Binding-site contacts:
Ligand atom C5 contacts residue VAL241 of chain 1.A at 3.6 Å (hydrophobic).
Ligand atom O3 contacts residue TRP149 of chain 1.A at 3.9 Å.
Ligand atom O3 contacts residue VAL241 of chain 1.A at 3.7 Å.
Ligand atom O5 contacts residue HIS239 of chain 1.A at 3.2 Å (h-bond).
Ligand atom C3 contacts residue TRP149 of chain 1.A at 3.8 Å (hydrophobic).
Ligand atom C5 contacts residue SER157 of chain 1.A at 3.4 Å.
Ligand atom O1 contacts residue HIS239 of chain 1.A at 3.5 Å (h-bond).
Ligand atom C4 contacts residue VAL241 of chain 1.A at 3.9 Å (hydrophobic).
Ligand atom C5 contacts residue LYS175 of chain 1.A at 3.6 Å.
Ligand atom C5 contacts residue TRP149 of chain 1.A at 3.7 Å (hydrophobic).
Ligand atom O2 contacts residue ASN166 of chain 1.A at 2.9 Å (h-bond).
Ligand atom O5 contacts residue HIS160 of chain 1.A at 3.0 Å (h-bond).
Ligand atom O3 contacts residue TYR111 of chain 1.A at 2.7 Å (h-bond).
Ligand atom O1 contacts residue TRP253 of chain 1.A at 3.5 Å (h-bond).
Ligand atom C4 contacts residue SER157 of chain 1.A at 3.3 Å.
Ligand atom O1 contacts residue MN1 of chain 1.C at 2.2 Å.
Ligand atom C2 contacts residue TRP149 of chain 1.A at 3.7 Å (hydrophobic).
Ligand atom C1 contacts residue MN1 of chain 1.C at 2.9 Å.
Ligand atom O3 contacts residue SER157 of chain 1.A at 2.6 Å (h-bond).
Ligand atom O4 contacts residue VAL241 of chain 1.A at 3.5 Å.
Ligand atom C1 contacts residue HIS239 of chain 1.A at 4.0 Å.
Ligand atom O2 contacts residue TRP149 of chain 1.A at 3.6 Å.
Ligand atom C2 contacts residue MN1 of chain 1.C at 2.9 Å.
Ligand atom C1 contacts residue ASN166 of chain 1.A at 3.3 Å.
Ligand atom C5 contacts residue TYR111 of chain 1.A at 3.2 Å (hydrophobic).
Ligand atom C1 contacts residue TRP149 of chain 1.A at 3.6 Å (hydrophobic).
Ligand atom O4 contacts residue LYS175 of chain 1.A at 2.7 Å (salt-bridge).
Ligand atom O4 contacts residue TRP149 of chain 1.A at 4.1 Å.
Ligand atom O5 contacts residue TRP149 of chain 1.A at 3.9 Å.
Ligand atom C2 contacts residue HIS239 of chain 1.A at 3.8 Å.
Ligand atom O3 contacts residue LYS175 of chain 1.A at 3.9 Å.
Ligand atom O5 contacts residue MN1 of chain 1.C at 2.2 Å.
Ligand atom O4 contacts residue TYR111 of chain 1.A at 3.3 Å (h-bond).
Ligand atom O2 contacts residue MN1 of chain 1.C at 4.1 Å.
Ligand atom O1 contacts residue TRP149 of chain 1.A at 4.1 Å.
Ligand atom O1 contacts residue ASN166 of chain 1.A at 3.0 Å (h-bond).
Ligand atom O2 contacts residue SER251 of chain 1.A at 3.4 Å.
Ligand atom O1 contacts residue ASP162 of chain 1.A at 3.0 Å (salt-bridge).
Ligand atom O2 contacts residue LEU168 of chain 1.A at 3.7 Å.
Ligand atom C4 contacts residue TRP149 of chain 1.A at 3.6 Å (hydrophobic).

This small molecule binds to this protein.
Small molecule (SMILES): O=C(O)CCC(=O)C(=O)O

Sequence of chain 1.A:
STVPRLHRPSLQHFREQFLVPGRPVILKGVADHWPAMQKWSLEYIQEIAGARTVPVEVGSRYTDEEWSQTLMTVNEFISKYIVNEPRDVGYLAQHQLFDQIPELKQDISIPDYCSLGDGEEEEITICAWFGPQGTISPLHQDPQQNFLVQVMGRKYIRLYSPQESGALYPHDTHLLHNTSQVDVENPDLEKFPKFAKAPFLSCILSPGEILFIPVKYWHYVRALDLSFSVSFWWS

Sequence of chain 1.B:
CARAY